This protein binds this small molecule.
Small molecule (SMILES): O=C1C[N@@]2CC[N@@](CC[N@]3CC[N@@](CC2)CC(=O)OO/C(=N\CCN2C(=O)CCC2=O)C3)CC(=O)OO1

Sequence of chain 1.D:
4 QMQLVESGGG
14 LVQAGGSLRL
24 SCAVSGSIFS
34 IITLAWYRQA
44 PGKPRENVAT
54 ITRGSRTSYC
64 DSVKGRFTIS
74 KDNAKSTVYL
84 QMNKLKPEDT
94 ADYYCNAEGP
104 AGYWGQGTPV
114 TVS

Binding-site contacts:
Ligand atom N7 contacts residue GD1 of chain 1.P at 2.6 Å.
Ligand atom C14 contacts residue GD1 of chain 1.P at 3.0 Å.
Ligand atom O6 contacts residue GD1 of chain 1.P at 2.2 Å.
Ligand atom N2 contacts residue GLU49 of chain 1.D at 3.5 Å.
Ligand atom O10 contacts residue GLU578 of chain 1.A at 3.2 Å (salt-bridge).
Ligand atom C5 contacts residue GLU49 of chain 1.D at 3.2 Å.
Ligand atom N5 contacts residue GD1 of chain 1.P at 2.6 Å.
Ligand atom C18 contacts residue GD1 of chain 1.P at 3.4 Å.
Ligand atom O3 contacts residue GLU49 of chain 1.D at 4.0 Å.
Ligand atom O8 contacts residue GD1 of chain 1.P at 2.2 Å.
Ligand atom O2 contacts residue GLU49 of chain 1.D at 3.4 Å (salt-bridge).
Ligand atom C12 contacts residue GD1 of chain 1.P at 3.5 Å.
Ligand atom C11 contacts residue GD1 of chain 1.P at 3.4 Å.
Ligand atom C21 contacts residue GD1 of chain 1.P at 2.6 Å.
Ligand atom C16 contacts residue GD1 of chain 1.P at 3.6 Å.
Ligand atom C4 contacts residue CYS63 of chain 1.D at 1.8 Å (hydrophobic).
Ligand atom C19 contacts residue GD1 of chain 1.P at 3.5 Å.
Ligand atom C7 contacts residue GLU49 of chain 1.D at 3.5 Å.
Ligand atom O9 contacts residue GD1 of chain 1.P at 2.2 Å.
Ligand atom C20 contacts residue GD1 of chain 1.P at 3.2 Å.
Ligand atom O4 contacts residue GD1 of chain 1.P at 2.2 Å.
Ligand atom O6 contacts residue GLU49 of chain 1.D at 3.8 Å.
Ligand atom C25 contacts residue GLU578 of chain 1.A at 3.9 Å.
Ligand atom C6 contacts residue GLU49 of chain 1.D at 3.6 Å.
Ligand atom C5 contacts residue CYS63 of chain 1.D at 3.3 Å (hydrophobic).
Ligand atom C7 contacts residue CYS63 of chain 1.D at 3.6 Å (hydrophobic).
Ligand atom N6 contacts residue GD1 of chain 1.P at 2.7 Å.
Ligand atom O5 contacts residue GD1 of chain 1.P at 2.7 Å.
Ligand atom C6 contacts residue CYS63 of chain 1.D at 2.1 Å (hydrophobic).
Ligand atom C23 contacts residue GD1 of chain 1.P at 3.6 Å.
Ligand atom C13 contacts residue GD1 of chain 1.P at 3.6 Å.
Ligand atom N4 contacts residue GD1 of chain 1.P at 2.7 Å.
Ligand atom C4 contacts residue GLU49 of chain 1.D at 3.0 Å.
Ligand atom O7 contacts residue GD1 of chain 1.P at 3.3 Å.
Ligand atom C22 contacts residue GD1 of chain 1.P at 3.6 Å.
Ligand atom C24 contacts residue GD1 of chain 1.P at 3.3 Å.
Ligand atom C15 contacts residue GD1 of chain 1.P at 2.2 Å.
Ligand atom C25 contacts residue GD1 of chain 1.P at 3.0 Å.
Ligand atom C10 contacts residue GD1 of chain 1.P at 3.0 Å.
Ligand atom C17 contacts residue GD1 of chain 1.P at 3.6 Å.

Sequence of chain 1.A:
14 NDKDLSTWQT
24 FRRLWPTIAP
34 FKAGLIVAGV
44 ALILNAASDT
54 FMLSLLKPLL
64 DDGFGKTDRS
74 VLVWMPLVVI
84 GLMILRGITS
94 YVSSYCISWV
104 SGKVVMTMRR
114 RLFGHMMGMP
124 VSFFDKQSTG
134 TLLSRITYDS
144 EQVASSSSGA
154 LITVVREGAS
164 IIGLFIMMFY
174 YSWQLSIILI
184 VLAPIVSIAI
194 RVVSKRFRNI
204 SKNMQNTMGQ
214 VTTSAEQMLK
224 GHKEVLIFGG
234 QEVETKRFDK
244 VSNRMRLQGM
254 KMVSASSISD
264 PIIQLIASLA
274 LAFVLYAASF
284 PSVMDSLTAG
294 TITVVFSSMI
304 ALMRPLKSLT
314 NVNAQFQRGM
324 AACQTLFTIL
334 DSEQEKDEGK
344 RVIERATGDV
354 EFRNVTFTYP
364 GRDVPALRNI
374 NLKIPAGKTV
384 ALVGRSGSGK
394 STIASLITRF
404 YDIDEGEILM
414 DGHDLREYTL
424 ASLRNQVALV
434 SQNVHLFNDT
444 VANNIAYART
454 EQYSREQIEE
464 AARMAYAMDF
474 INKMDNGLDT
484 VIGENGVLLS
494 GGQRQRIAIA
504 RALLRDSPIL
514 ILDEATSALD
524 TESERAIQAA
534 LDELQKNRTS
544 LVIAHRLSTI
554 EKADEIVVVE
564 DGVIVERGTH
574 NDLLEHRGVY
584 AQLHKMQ